Sequence of chain 1.A:
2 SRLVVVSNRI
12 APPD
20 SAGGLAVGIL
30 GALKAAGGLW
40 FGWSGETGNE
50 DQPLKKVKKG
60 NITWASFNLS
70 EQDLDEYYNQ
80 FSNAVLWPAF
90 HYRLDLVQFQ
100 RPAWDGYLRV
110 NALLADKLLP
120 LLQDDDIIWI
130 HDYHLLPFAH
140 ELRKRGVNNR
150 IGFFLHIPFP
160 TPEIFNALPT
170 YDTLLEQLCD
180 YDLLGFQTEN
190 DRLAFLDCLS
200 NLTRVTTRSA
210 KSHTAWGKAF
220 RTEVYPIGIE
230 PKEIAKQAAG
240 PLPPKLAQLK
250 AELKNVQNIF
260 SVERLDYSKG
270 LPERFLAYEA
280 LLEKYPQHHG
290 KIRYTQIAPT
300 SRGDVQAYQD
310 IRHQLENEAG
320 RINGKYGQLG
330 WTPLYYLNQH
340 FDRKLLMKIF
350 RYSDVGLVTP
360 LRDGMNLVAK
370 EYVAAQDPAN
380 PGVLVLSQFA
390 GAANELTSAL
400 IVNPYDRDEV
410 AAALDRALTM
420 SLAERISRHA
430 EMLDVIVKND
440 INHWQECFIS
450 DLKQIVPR

The small molecule below binds the protein below.
Small molecule (SMILES): O=c1ccn([C@@H]2O[C@H](CO[P](=O)(O)O[P](=O)(O)O[C@H]3O[C@H](CO)[C@@H](O)[C@H](O)[C@H]3F)[C@@H](O)[C@H]2O)c(=O)[nH]1

Binding-site contacts:
Ligand atom O2B contacts residue ARG263 of chain 1.A at 2.9 Å (salt-bridge).
Ligand atom O3' contacts residue ARG342 of chain 1.A at 3.4 Å (salt-bridge).
Ligand atom C6' contacts residue PHE340 of chain 1.A at 3.6 Å (hydrophobic).
Ligand atom O4 contacts residue MET364 of chain 1.A at 3.3 Å.
Ligand atom O2A contacts residue LEU366 of chain 1.A at 3.3 Å (h-bond).
Ligand atom O2A contacts residue VAL367 of chain 1.A at 3.3 Å (h-bond).
Ligand atom O3A contacts residue LYS268 of chain 1.A at 3.2 Å (salt-bridge).
Ligand atom F1 contacts residue TRP86 of chain 1.A at 3.6 Å.
Ligand atom C3' contacts residue GLU370 of chain 1.A at 3.4 Å.
Ligand atom O6' contacts residue PHE340 of chain 1.A at 3.5 Å (h-bond).
Ligand atom O3 contacts residue GLY363 of chain 1.A at 3.1 Å (h-bond).
Ligand atom O3 contacts residue ASN365 of chain 1.A at 3.2 Å (h-bond).
Ligand atom O7' contacts residue HIS339 of chain 1.A at 3.5 Å (h-bond).
Ligand atom O6 contacts residue GLN186 of chain 1.A at 2.8 Å (h-bond).
Ligand atom PA contacts residue LEU366 of chain 1.A at 3.6 Å.
Ligand atom O7' contacts residue PHE340 of chain 1.A at 3.1 Å (h-bond).
Ligand atom O4 contacts residue ASN365 of chain 1.A at 2.8 Å (h-bond).
Ligand atom O2' contacts residue GLU370 of chain 1.A at 2.6 Å (salt-bridge).
Ligand atom N3 contacts residue PHE340 of chain 1.A at 2.8 Å (h-bond).
Ligand atom N3 contacts residue LEU345 of chain 1.A at 3.5 Å.
Ligand atom O2B contacts residue LYS268 of chain 1.A at 3.2 Å (salt-bridge).
Ligand atom O1A contacts residue LEU366 of chain 1.A at 3.0 Å (h-bond).
Ligand atom O4 contacts residue LEU366 of chain 1.A at 3.5 Å (h-bond).
Ligand atom O1B contacts residue ARG263 of chain 1.A at 2.7 Å (salt-bridge).
Ligand atom C2' contacts residue GLU370 of chain 1.A at 3.5 Å.
Ligand atom O3 contacts residue ASP362 of chain 1.A at 2.6 Å (salt-bridge).
Ligand atom C3 contacts residue ASP362 of chain 1.A at 3.5 Å.
Ligand atom O3' contacts residue GLU370 of chain 1.A at 2.5 Å (salt-bridge).
Ligand atom O2A contacts residue ASN365 of chain 1.A at 3.6 Å.
Ligand atom O6' contacts residue ARG342 of chain 1.A at 3.6 Å.
Ligand atom N3 contacts residue HIS339 of chain 1.A at 3.5 Å.
Ligand atom C6 contacts residue HIS155 of chain 1.A at 3.4 Å.
Ligand atom O3 contacts residue MET364 of chain 1.A at 2.8 Å (h-bond).
Ligand atom C7' contacts residue PHE340 of chain 1.A at 3.6 Å (hydrophobic).
Ligand atom C8' contacts residue VAL261 of chain 1.A at 3.5 Å (hydrophobic).
Ligand atom F1 contacts residue ASP362 of chain 1.A at 3.4 Å.
Ligand atom C6' contacts residue LEU345 of chain 1.A at 3.5 Å (hydrophobic).
Ligand atom O6 contacts residue HIS155 of chain 1.A at 2.7 Å (h-bond).
Ligand atom O7' contacts residue PRO298 of chain 1.A at 3.5 Å.
Ligand atom O6 contacts residue ILE226 of chain 1.A at 3.4 Å.